Sequence of chain 1.A:
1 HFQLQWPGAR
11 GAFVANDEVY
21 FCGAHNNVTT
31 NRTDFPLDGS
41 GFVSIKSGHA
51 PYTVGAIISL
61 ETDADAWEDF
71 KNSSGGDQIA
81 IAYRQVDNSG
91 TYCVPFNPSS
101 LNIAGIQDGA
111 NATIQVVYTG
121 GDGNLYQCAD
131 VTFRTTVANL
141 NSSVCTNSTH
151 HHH

Binding-site contacts:
Ligand atom N2 contacts residue ASN27 of chain 1.A at 2.7 Å (h-bond).
Ligand atom O6 contacts residue ASN27 of chain 1.A at 4.5 Å.
Ligand atom C3 contacts residue ASN27 of chain 1.A at 3.7 Å.
Ligand atom O5 contacts residue ASN26 of chain 1.A at 3.1 Å (h-bond).
Ligand atom O7 contacts residue ASN27 of chain 1.A at 3.0 Å.
Ligand atom C5 contacts residue ASN27 of chain 1.A at 3.7 Å.
Ligand atom C5 contacts residue ASN26 of chain 1.A at 4.1 Å.
Ligand atom C8 contacts residue ASN27 of chain 1.A at 4.1 Å.
Ligand atom O6 contacts residue ASN26 of chain 1.A at 3.4 Å (h-bond).
Ligand atom C4 contacts residue ASN27 of chain 1.A at 4.2 Å.
Ligand atom C6 contacts residue ASN26 of chain 1.A at 3.9 Å.
Ligand atom C1 contacts residue ASN26 of chain 1.A at 4.1 Å.
Ligand atom C2 contacts residue ASN27 of chain 1.A at 2.4 Å.
Ligand atom C7 contacts residue ASN27 of chain 1.A at 3.1 Å.
Ligand atom C1 contacts residue ASN27 of chain 1.A at 1.4 Å.
Ligand atom O5 contacts residue ASN27 of chain 1.A at 2.5 Å (h-bond).

The small molecule below binds the protein below.
Small molecule (SMILES): CC(=O)N[C@@H]1[C@@H](O)[C@H](O)[C@@H](CO)O[C@H]1O